The protein below binds the small molecule below.
Small molecule (SMILES): CC(=O)N[C@H]1[C@H](O[C@H]2[C@H](O)[C@@H](NC(C)=O)CO[C@@H]2CO)O[C@H](CO)[C@@H](O)[C@@H]1O

Binding-site contacts:
Ligand atom C4 contacts residue ASN291 of chain 3.A at 4.3 Å.
Ligand atom O7 contacts residue ASN291 of chain 3.A at 3.4 Å (h-bond).
Ligand atom C3 contacts residue ASN291 of chain 3.A at 3.9 Å.
Ligand atom C1 contacts residue ASN291 of chain 3.A at 1.5 Å.
Ligand atom O7 contacts residue ASN280 of chain 3.A at 3.9 Å.
Ligand atom C2 contacts residue ASN291 of chain 3.A at 2.7 Å.
Ligand atom C8 contacts residue ASN280 of chain 3.A at 4.5 Å.
Ligand atom C8 contacts residue LYS282 of chain 3.A at 4.4 Å.
Ligand atom C7 contacts residue ASN291 of chain 3.A at 3.3 Å.
Ligand atom O5 contacts residue ASN291 of chain 3.A at 2.4 Å (h-bond).
Ligand atom C8 contacts residue ASN291 of chain 3.A at 3.7 Å.
Ligand atom C5 contacts residue ASN291 of chain 3.A at 3.6 Å.
Ligand atom N2 contacts residue ASN291 of chain 3.A at 3.0 Å (h-bond).

Sequence of chain 3.A:
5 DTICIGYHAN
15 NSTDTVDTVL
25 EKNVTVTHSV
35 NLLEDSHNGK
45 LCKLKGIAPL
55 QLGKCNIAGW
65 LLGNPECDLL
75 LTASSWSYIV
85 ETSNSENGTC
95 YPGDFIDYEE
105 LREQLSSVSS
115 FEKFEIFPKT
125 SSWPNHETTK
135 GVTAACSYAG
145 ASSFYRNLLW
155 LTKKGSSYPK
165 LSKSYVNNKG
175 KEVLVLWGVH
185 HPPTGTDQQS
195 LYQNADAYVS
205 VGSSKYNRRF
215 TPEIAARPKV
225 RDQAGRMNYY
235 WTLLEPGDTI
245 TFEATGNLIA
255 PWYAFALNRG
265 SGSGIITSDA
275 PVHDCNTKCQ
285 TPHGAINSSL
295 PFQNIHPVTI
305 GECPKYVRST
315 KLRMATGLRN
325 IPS